The protein below binds the small molecule below.
Small molecule (SMILES): Cc1ncc(C)n2nc(CCc3nc(C4CCCC4)cn3C)nc12

Binding-site contacts:
Ligand atom C16 contacts residue MET267 of chain 1.A at 3.8 Å (hydrophobic).
Ligand atom C10 contacts residue GLN280 of chain 1.A at 3.8 Å.
Ligand atom C22 contacts residue LYS272 of chain 1.A at 3.2 Å.
Ligand atom C4 contacts residue ILE246 of chain 1.A at 3.7 Å (hydrophobic).
Ligand atom C2 contacts residue LEU229 of chain 1.A at 3.6 Å (hydrophobic).
Ligand atom C14 contacts residue GLY279 of chain 1.A at 3.6 Å.
Ligand atom N9 contacts residue PHE250 of chain 1.A at 3.7 Å.
Ligand atom C4 contacts residue PHE283 of chain 1.A at 3.5 Å (hydrophobic).
Ligand atom C3 contacts residue PHE283 of chain 1.A at 3.4 Å (hydrophobic).
Ligand atom N1 contacts residue ILE246 of chain 1.A at 3.6 Å.
Ligand atom C22 contacts residue GLU275 of chain 1.A at 3.5 Å.
Ligand atom N9 contacts residue PHE283 of chain 1.A at 3.5 Å.
Ligand atom C13 contacts residue TYR247 of chain 1.A at 3.3 Å (hydrophobic).
Ligand atom C12 contacts residue PHE250 of chain 1.A at 3.9 Å (hydrophobic).
Ligand atom C13 contacts residue GLY279 of chain 1.A at 3.6 Å.
Ligand atom C23 contacts residue LYS272 of chain 1.A at 3.7 Å.
Ligand atom N8 contacts residue PHE283 of chain 1.A at 3.4 Å.
Ligand atom C5 contacts residue GLN280 of chain 1.A at 3.3 Å.
Ligand atom C23 contacts residue GLU275 of chain 1.A at 3.6 Å.
Ligand atom C7 contacts residue PHE283 of chain 1.A at 3.7 Å (hydrophobic).
Ligand atom C12 contacts residue MET267 of chain 1.A at 3.9 Å (hydrophobic).
Ligand atom N11 contacts residue GLN280 of chain 1.A at 2.9 Å (h-bond).
Ligand atom C21 contacts residue GLU275 of chain 1.A at 3.3 Å.
Ligand atom C22 contacts residue VAL276 of chain 1.A at 3.7 Å (hydrophobic).
Ligand atom C23 contacts residue PRO266 of chain 1.A at 3.7 Å (hydrophobic).
Ligand atom C12 contacts residue TYR247 of chain 1.A at 3.5 Å (hydrophobic).
Ligand atom N18 contacts residue TYR247 of chain 1.A at 2.6 Å (h-bond).
Ligand atom C13 contacts residue GLN280 of chain 1.A at 3.6 Å.
Ligand atom C17 contacts residue MET267 of chain 1.A at 3.9 Å (hydrophobic).
Ligand atom C2 contacts residue PHE283 of chain 1.A at 3.5 Å (hydrophobic).
Ligand atom C17 contacts residue TYR247 of chain 1.A at 3.8 Å (hydrophobic).
Ligand atom C20 contacts residue MET267 of chain 1.A at 3.6 Å (hydrophobic).
Ligand atom N18 contacts residue GLY279 of chain 1.A at 3.5 Å.
Ligand atom C21 contacts residue VAL276 of chain 1.A at 3.5 Å (hydrophobic).
Ligand atom C14 contacts residue TYR247 of chain 1.A at 3.3 Å (hydrophobic).
Ligand atom N1 contacts residue PHE283 of chain 1.A at 3.6 Å.
Ligand atom C10 contacts residue PHE283 of chain 1.A at 3.8 Å (hydrophobic).
Ligand atom C5 contacts residue VAL232 of chain 1.A at 3.7 Å (hydrophobic).
Ligand atom C13 contacts residue PHE283 of chain 1.A at 3.8 Å (hydrophobic).
Ligand atom C17 contacts residue GLY279 of chain 1.A at 3.5 Å.

Sequence of chain 1.A:
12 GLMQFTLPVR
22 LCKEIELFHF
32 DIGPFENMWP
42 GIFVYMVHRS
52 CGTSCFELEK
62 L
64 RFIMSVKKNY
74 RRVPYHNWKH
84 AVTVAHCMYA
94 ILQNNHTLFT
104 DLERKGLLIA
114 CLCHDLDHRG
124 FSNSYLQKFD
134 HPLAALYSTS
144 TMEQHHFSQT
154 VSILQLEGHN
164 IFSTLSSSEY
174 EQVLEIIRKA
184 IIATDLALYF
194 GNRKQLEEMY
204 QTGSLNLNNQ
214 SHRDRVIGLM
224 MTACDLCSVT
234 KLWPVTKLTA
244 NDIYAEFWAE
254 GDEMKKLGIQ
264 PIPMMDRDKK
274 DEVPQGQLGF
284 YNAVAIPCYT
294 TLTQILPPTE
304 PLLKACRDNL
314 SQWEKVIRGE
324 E